Binding-site contacts:
Ligand atom C5 contacts residue TYR72 of chain 1.B at 4.4 Å (hydrophobic).
Ligand atom C contacts residue PHE100 of chain 1.B at 4.5 Å (hydrophobic).
Ligand atom N2 contacts residue GLU87 of chain 1.B at 3.8 Å.
Ligand atom N contacts residue THR11 of chain 1.B at 2.7 Å (h-bond).
Ligand atom C4 contacts residue GLN74 of chain 1.B at 3.3 Å.
Ligand atom C2 contacts residue ILE96 of chain 1.B at 4.2 Å (hydrophobic).
Ligand atom N3 contacts residue TYR72 of chain 1.B at 3.4 Å.
Ligand atom C3 contacts residue ILE96 of chain 1.B at 3.5 Å (hydrophobic).
Ligand atom N3 contacts residue THR11 of chain 1.B at 4.0 Å.
Ligand atom C7 contacts residue LYS92 of chain 1.B at 3.7 Å.
Ligand atom CL contacts residue PRO9 of chain 1.B at 4.0 Å.
Ligand atom C contacts residue PHE10 of chain 1.B at 4.3 Å (hydrophobic).
Ligand atom N2 contacts residue TYR72 of chain 1.B at 3.5 Å.
Ligand atom C6 contacts residue LYS92 of chain 1.B at 3.9 Å.
Ligand atom N contacts residue TYR72 of chain 1.B at 3.5 Å.
Ligand atom C6 contacts residue TYR72 of chain 1.B at 4.0 Å (hydrophobic).
Ligand atom CL contacts residue TYR72 of chain 1.B at 3.9 Å.
Ligand atom C contacts residue ILE96 of chain 1.B at 4.2 Å (hydrophobic).
Ligand atom C4 contacts residue TYR72 of chain 1.B at 3.9 Å (hydrophobic).
Ligand atom C3 contacts residue TYR72 of chain 1.B at 3.5 Å (hydrophobic).
Ligand atom N1 contacts residue ILE96 of chain 1.B at 3.5 Å.
Ligand atom CL contacts residue PHE93 of chain 1.B at 3.4 Å.
Ligand atom C1 contacts residue THR11 of chain 1.B at 3.8 Å.
Ligand atom N1 contacts residue PHE100 of chain 1.B at 4.2 Å.
Ligand atom N1 contacts residue THR11 of chain 1.B at 4.5 Å.
Ligand atom C5 contacts residue GLN74 of chain 1.B at 3.4 Å.
Ligand atom C contacts residue THR11 of chain 1.B at 3.2 Å.
Ligand atom N1 contacts residue PRO9 of chain 1.B at 4.1 Å.
Ligand atom C7 contacts residue TYR72 of chain 1.B at 4.0 Å (hydrophobic).
Ligand atom N1 contacts residue TYR72 of chain 1.B at 3.6 Å.
Ligand atom C4 contacts residue THR11 of chain 1.B at 3.3 Å.
Ligand atom C1 contacts residue TYR72 of chain 1.B at 3.4 Å (hydrophobic).
Ligand atom C contacts residue TYR72 of chain 1.B at 3.7 Å (hydrophobic).
Ligand atom CL contacts residue ILE96 of chain 1.B at 3.6 Å.
Ligand atom C2 contacts residue TYR72 of chain 1.B at 3.6 Å (hydrophobic).

The small molecule below binds the protein below.
Small molecule (SMILES): Nc1c(Cl)ncnc1N1CCCC1

Sequence of chain 1.B:
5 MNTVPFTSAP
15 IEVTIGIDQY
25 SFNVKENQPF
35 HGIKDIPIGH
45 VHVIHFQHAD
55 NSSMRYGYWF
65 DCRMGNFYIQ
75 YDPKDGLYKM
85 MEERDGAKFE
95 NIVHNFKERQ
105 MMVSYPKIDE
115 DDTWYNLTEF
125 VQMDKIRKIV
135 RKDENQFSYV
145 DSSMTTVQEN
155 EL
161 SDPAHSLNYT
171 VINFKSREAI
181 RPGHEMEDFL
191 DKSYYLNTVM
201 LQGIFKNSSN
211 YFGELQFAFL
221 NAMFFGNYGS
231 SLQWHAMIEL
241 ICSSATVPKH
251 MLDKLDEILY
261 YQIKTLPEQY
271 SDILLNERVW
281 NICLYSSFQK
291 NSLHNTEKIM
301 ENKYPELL